The small molecule below binds the protein below.
Small molecule (SMILES): CC(=O)N[C@@H]1[C@@H](O)[C@H](O)[C@@H](CO)O[C@H]1O

Binding-site contacts:
Ligand atom C7 contacts residue ASN264 of chain 1.B at 3.2 Å.
Ligand atom C3 contacts residue ASN442 of chain 1.B at 3.8 Å.
Ligand atom O6 contacts residue VAL294 of chain 1.B at 4.3 Å.
Ligand atom O6 contacts residue THR293 of chain 1.B at 2.5 Å (h-bond).
Ligand atom C5 contacts residue THR293 of chain 1.B at 3.8 Å.
Ligand atom C1 contacts residue THR293 of chain 1.B at 4.4 Å.
Ligand atom O5 contacts residue ASN442 of chain 1.B at 2.4 Å (h-bond).
Ligand atom C2 contacts residue ASN442 of chain 1.B at 2.4 Å.
Ligand atom O5 contacts residue THR293 of chain 1.B at 3.2 Å (h-bond).
Ligand atom C1 contacts residue ASN442 of chain 1.B at 1.4 Å.
Ligand atom N2 contacts residue ASN264 of chain 1.B at 3.6 Å (h-bond).
Ligand atom C7 contacts residue ASN442 of chain 1.B at 3.8 Å.
Ligand atom C8 contacts residue ASN442 of chain 1.B at 4.4 Å.
Ligand atom C6 contacts residue THR293 of chain 1.B at 3.2 Å.
Ligand atom O7 contacts residue ASN264 of chain 1.B at 2.7 Å (h-bond).
Ligand atom N2 contacts residue ASN442 of chain 1.B at 2.9 Å (h-bond).
Ligand atom C7 contacts residue NAG1 of chain 1.R at 3.6 Å.
Ligand atom O7 contacts residue NAG1 of chain 1.R at 2.8 Å (h-bond).
Ligand atom C5 contacts residue ASN442 of chain 1.B at 3.7 Å.
Ligand atom O7 contacts residue ARG254 of chain 1.B at 3.5 Å (salt-bridge).
Ligand atom C8 contacts residue ASN264 of chain 1.B at 4.0 Å.
Ligand atom C4 contacts residue ASN442 of chain 1.B at 4.2 Å.
Ligand atom N2 contacts residue NAG1 of chain 1.R at 3.6 Å (h-bond).

Sequence of chain 1.B:
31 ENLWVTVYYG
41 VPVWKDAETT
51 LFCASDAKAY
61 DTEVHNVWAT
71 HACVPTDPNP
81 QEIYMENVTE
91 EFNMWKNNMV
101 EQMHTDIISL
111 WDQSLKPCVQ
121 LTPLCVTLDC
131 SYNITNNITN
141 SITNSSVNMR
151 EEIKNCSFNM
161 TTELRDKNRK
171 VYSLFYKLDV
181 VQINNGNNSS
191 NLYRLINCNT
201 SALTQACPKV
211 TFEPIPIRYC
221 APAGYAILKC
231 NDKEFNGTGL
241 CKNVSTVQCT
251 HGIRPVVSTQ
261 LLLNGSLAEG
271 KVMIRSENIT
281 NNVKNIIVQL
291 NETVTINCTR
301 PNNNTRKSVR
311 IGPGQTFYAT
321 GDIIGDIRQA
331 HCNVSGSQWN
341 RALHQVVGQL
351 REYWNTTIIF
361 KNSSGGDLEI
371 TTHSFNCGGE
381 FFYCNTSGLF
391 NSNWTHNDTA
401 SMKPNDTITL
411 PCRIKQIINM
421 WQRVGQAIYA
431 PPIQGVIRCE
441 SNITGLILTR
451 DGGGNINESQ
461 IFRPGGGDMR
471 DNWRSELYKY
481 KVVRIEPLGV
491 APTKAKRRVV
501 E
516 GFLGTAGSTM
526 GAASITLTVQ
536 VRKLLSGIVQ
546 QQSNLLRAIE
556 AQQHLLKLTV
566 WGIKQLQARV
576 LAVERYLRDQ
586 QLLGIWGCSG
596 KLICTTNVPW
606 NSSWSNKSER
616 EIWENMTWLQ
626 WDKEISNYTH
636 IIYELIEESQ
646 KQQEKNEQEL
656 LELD